Binding-site contacts:
Ligand atom C9 contacts residue ARG160 of chain 2.A at 1.1 Å.
Ligand atom O1 contacts residue AKG1 of chain 2.C at 1.1 Å.
Ligand atom S1 contacts residue FE21 of chain 2.B at 2.1 Å.
Ligand atom O2 contacts residue AKG1 of chain 2.C at 1.6 Å.
Ligand atom C14 contacts residue AKG1 of chain 2.C at 1.4 Å.
Ligand atom O4 contacts residue AKG1 of chain 2.C at 2.2 Å (h-bond).
Ligand atom C16 contacts residue FE21 of chain 2.B at 2.9 Å.
Ligand atom N1 contacts residue AKG1 of chain 2.C at 2.2 Å (h-bond).
Ligand atom C8 contacts residue MET73 of chain 2.A at 3.0 Å (hydrophobic).
Ligand atom C8 contacts residue LEU158 of chain 2.A at 2.6 Å (hydrophobic).
Ligand atom C9 contacts residue MET73 of chain 2.A at 2.5 Å (hydrophobic).
Ligand atom O3 contacts residue ARG162 of chain 2.A at 1.8 Å (salt-bridge).
Ligand atom C16 contacts residue AKG1 of chain 2.C at 2.5 Å.
Ligand atom C15 contacts residue ARG162 of chain 2.A at 2.6 Å.
Ligand atom S1 contacts residue AKG1 of chain 2.C at 0.7 Å (h-bond).
Ligand atom O3 contacts residue ARG160 of chain 2.A at 2.8 Å (salt-bridge).
Ligand atom C4 contacts residue PHE264 of chain 2.A at 3.1 Å (hydrophobic).
Ligand atom C16 contacts residue ILE192 of chain 2.A at 2.9 Å (hydrophobic).
Ligand atom C3 contacts residue ARG162 of chain 2.A at 2.6 Å.
Ligand atom C6 contacts residue AKG1 of chain 2.C at 1.0 Å.
Ligand atom C7 contacts residue LEU158 of chain 2.A at 2.9 Å (hydrophobic).
Ligand atom C10 contacts residue ARG160 of chain 2.A at 1.0 Å.
Ligand atom C15 contacts residue AKG1 of chain 2.C at 1.2 Å.
Ligand atom O4 contacts residue ARG162 of chain 2.A at 2.5 Å (salt-bridge).
Ligand atom N3 contacts residue AKG1 of chain 2.C at 1.4 Å (h-bond).
Ligand atom N1 contacts residue ARG162 of chain 2.A at 3.0 Å (salt-bridge).
Ligand atom C1 contacts residue FE21 of chain 2.B at 2.5 Å.
Ligand atom C2 contacts residue AKG1 of chain 2.C at 1.0 Å.
Ligand atom C11 contacts residue ARG160 of chain 2.A at 0.9 Å.
Ligand atom C1 contacts residue AKG1 of chain 2.C at 0.4 Å.
Ligand atom C12 contacts residue AKG1 of chain 2.C at 1.2 Å.
Ligand atom N2 contacts residue ARG160 of chain 2.A at 2.4 Å (salt-bridge).
Ligand atom C4 contacts residue ARG160 of chain 2.A at 1.9 Å.
Ligand atom C14 contacts residue ARG162 of chain 2.A at 2.5 Å.
Ligand atom C7 contacts residue ARG160 of chain 2.A at 1.7 Å.
Ligand atom C3 contacts residue ARG160 of chain 2.A at 2.7 Å.
Ligand atom C5 contacts residue ARG160 of chain 2.A at 0.7 Å.
Ligand atom C8 contacts residue ARG160 of chain 2.A at 1.1 Å.
Ligand atom C6 contacts residue FE21 of chain 2.B at 2.6 Å.
Ligand atom C13 contacts residue AKG1 of chain 2.C at 0.9 Å.

A protein and the small-molecule ligand that binds it are described below.
Small molecule (SMILES): CC1(C)S[C@@H]2[C@H](NC(=O)[C@@H](N)c3ccccc3)C(=O)N2[C@H]1C(=O)O

Sequence of chain 2.A:
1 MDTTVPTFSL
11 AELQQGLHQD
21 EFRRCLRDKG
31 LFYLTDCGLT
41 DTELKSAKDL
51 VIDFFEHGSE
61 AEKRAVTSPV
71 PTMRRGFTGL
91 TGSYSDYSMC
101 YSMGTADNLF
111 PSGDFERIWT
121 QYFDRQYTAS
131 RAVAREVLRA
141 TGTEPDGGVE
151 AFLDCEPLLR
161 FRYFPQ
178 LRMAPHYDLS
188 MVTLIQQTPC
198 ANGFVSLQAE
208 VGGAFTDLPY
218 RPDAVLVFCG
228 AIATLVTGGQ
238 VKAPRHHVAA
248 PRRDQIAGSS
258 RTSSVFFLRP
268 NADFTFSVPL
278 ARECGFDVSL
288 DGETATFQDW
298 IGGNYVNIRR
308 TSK